This small molecule binds to this protein.
Small molecule (SMILES): Nc1ncnc2c1ncn2[C@@H]1O[C@H](COP(=O)(O)OP(=O)(O)OP(O)(O)=S)[C@@H](O)[C@H]1O

Sequence of chain 1.A:
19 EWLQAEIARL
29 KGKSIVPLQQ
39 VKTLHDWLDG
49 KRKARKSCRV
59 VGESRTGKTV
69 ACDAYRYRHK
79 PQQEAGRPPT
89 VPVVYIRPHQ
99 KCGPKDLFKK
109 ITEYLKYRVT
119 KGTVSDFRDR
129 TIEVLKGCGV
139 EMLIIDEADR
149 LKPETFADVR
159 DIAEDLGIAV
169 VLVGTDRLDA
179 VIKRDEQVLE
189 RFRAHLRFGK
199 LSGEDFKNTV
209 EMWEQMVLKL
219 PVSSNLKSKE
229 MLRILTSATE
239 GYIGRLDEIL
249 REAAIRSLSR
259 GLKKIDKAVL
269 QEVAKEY

Binding-site contacts:
Ligand atom O2' contacts residue ASP245 of chain 1.B at 2.7 Å (salt-bridge).
Ligand atom O3B contacts residue ARG63 of chain 1.B at 3.0 Å (salt-bridge).
Ligand atom O4' contacts residue GLY242 of chain 1.B at 3.7 Å.
Ligand atom O2A contacts residue THR67 of chain 1.B at 3.5 Å (h-bond).
Ligand atom O2A contacts residue GLY65 of chain 1.B at 3.2 Å.
Ligand atom PB contacts residue MG1 of chain 1.L at 3.5 Å.
Ligand atom S1G contacts residue MG1 of chain 1.L at 2.5 Å.
Ligand atom O2B contacts residue THR67 of chain 1.B at 3.6 Å.
Ligand atom O2G contacts residue MG1 of chain 1.L at 3.8 Å.
Ligand atom O2A contacts residue LYS66 of chain 1.B at 3.8 Å.
Ligand atom O2A contacts residue VAL68 of chain 1.B at 3.1 Å.
Ligand atom O2G contacts residue ARG189 of chain 1.A at 2.6 Å (salt-bridge).
Ligand atom O3G contacts residue SER62 of chain 1.B at 2.8 Å.
Ligand atom C8 contacts residue GLY65 of chain 1.B at 3.4 Å.
Ligand atom N1 contacts residue SER32 of chain 1.B at 3.7 Å.
Ligand atom O3G contacts residue GLN185 of chain 1.A at 3.6 Å.
Ligand atom N7 contacts residue GLY65 of chain 1.B at 3.5 Å.
Ligand atom O3G contacts residue ARG63 of chain 1.B at 3.5 Å (salt-bridge).
Ligand atom C8 contacts residue ILE241 of chain 1.B at 3.4 Å (hydrophobic).
Ligand atom O1A contacts residue ARG63 of chain 1.B at 3.6 Å.
Ligand atom N7 contacts residue ILE241 of chain 1.B at 3.7 Å.
Ligand atom C4' contacts residue ARG63 of chain 1.B at 3.6 Å.
Ligand atom N3 contacts residue TRP211 of chain 1.B at 3.7 Å.
Ligand atom S1G contacts residue GLN185 of chain 1.A at 3.1 Å (h-bond).
Ligand atom C2 contacts residue TRP211 of chain 1.B at 3.7 Å (hydrophobic).
Ligand atom N1 contacts residue VAL34 of chain 1.B at 3.1 Å (h-bond).
Ligand atom PG contacts residue MG1 of chain 1.L at 3.7 Å.
Ligand atom C5' contacts residue ARG63 of chain 1.B at 2.7 Å.
Ligand atom O3' contacts residue LYS31 of chain 1.B at 3.8 Å.
Ligand atom N6 contacts residue VAL34 of chain 1.B at 3.2 Å (h-bond).
Ligand atom O3A contacts residue MG1 of chain 1.L at 3.7 Å.
Ligand atom PA contacts residue GLY65 of chain 1.B at 3.7 Å.
Ligand atom O1B contacts residue THR67 of chain 1.B at 2.8 Å (h-bond).
Ligand atom O1B contacts residue MG1 of chain 1.L at 2.2 Å.
Ligand atom O2B contacts residue GLY65 of chain 1.B at 3.0 Å (h-bond).
Ligand atom N6 contacts residue LEU36 of chain 1.B at 3.8 Å.
Ligand atom O2B contacts residue LYS66 of chain 1.B at 2.8 Å (salt-bridge).
Ligand atom O2B contacts residue THR64 of chain 1.B at 3.7 Å.
Ligand atom O1A contacts residue GLY65 of chain 1.B at 3.1 Å (h-bond).
Ligand atom C2 contacts residue SER32 of chain 1.B at 3.1 Å.

Sequence of chain 1.B:
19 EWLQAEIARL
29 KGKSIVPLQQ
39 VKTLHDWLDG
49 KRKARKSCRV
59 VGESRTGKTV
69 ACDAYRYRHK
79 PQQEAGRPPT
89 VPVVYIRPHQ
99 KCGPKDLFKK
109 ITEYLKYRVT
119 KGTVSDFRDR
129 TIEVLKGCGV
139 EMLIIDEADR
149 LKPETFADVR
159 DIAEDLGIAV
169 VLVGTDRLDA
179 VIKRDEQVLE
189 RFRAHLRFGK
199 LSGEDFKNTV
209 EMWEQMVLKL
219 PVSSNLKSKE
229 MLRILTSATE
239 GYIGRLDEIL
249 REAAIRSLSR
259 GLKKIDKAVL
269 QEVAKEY